Binding-site contacts:
Ligand atom O contacts residue ASN231 of chain 2.A at 3.0 Å (h-bond).
Ligand atom O contacts residue VAL183 of chain 2.A at 3.5 Å.
Ligand atom O1P contacts residue LYS54 of chain 2.A at 3.0 Å (salt-bridge).
Ligand atom CG2 contacts residue ARG134 of chain 2.A at 3.7 Å.
Ligand atom C contacts residue ASN180 of chain 2.A at 3.6 Å.
Ligand atom CZ contacts residue ARG65 of chain 2.A at 3.4 Å.
Ligand atom OXT contacts residue LYS54 of chain 2.A at 3.5 Å.
Ligand atom CG contacts residue ARG65 of chain 2.A at 3.7 Å.
Ligand atom CA contacts residue ASN180 of chain 2.A at 3.2 Å.
Ligand atom O3P contacts residue TYR135 of chain 2.A at 2.5 Å (h-bond).
Ligand atom CG2 contacts residue ASN180 of chain 2.A at 3.6 Å.
Ligand atom CE1 contacts residue ARG65 of chain 2.A at 3.6 Å.
Ligand atom P contacts residue ARG61 of chain 2.A at 3.7 Å.
Ligand atom O contacts residue LYS127 of chain 2.A at 2.8 Å (salt-bridge).
Ligand atom N contacts residue ASN231 of chain 2.A at 2.9 Å (h-bond).
Ligand atom CE2 contacts residue ARG61 of chain 2.A at 3.3 Å.
Ligand atom CE2 contacts residue ARG65 of chain 2.A at 3.3 Å.
Ligand atom O3P contacts residue ARG134 of chain 2.A at 2.8 Å (salt-bridge).
Ligand atom CB contacts residue ASN231 of chain 2.A at 3.6 Å.
Ligand atom CG2 contacts residue GLY176 of chain 2.A at 3.5 Å.
Ligand atom P contacts residue ARG134 of chain 2.A at 3.8 Å.
Ligand atom O1P contacts residue ARG61 of chain 2.A at 2.9 Å (salt-bridge).
Ligand atom N contacts residue ASN180 of chain 2.A at 3.0 Å (h-bond).
Ligand atom CB contacts residue ASN180 of chain 2.A at 3.3 Å.
Ligand atom OXT contacts residue T5W1 of chain 2.F at 3.3 Å.
Ligand atom O contacts residue LYS54 of chain 2.A at 3.6 Å.
Ligand atom C contacts residue ASN231 of chain 2.A at 3.7 Å.
Ligand atom CD2 contacts residue ARG65 of chain 2.A at 3.5 Å.
Ligand atom O contacts residue ASN180 of chain 2.A at 2.9 Å (h-bond).
Ligand atom CA contacts residue ASN231 of chain 2.A at 3.6 Å.
Ligand atom CG1 contacts residue LEU227 of chain 2.A at 3.4 Å (hydrophobic).
Ligand atom P contacts residue TYR135 of chain 2.A at 3.7 Å.
Ligand atom CD1 contacts residue ARG65 of chain 2.A at 3.7 Å.
Ligand atom CB contacts residue ASN231 of chain 2.A at 3.7 Å.
Ligand atom C contacts residue LYS127 of chain 2.A at 3.7 Å.
Ligand atom CG2 contacts residue VAL183 of chain 2.A at 3.7 Å (hydrophobic).
Ligand atom O2P contacts residue ARG134 of chain 2.A at 2.8 Å (salt-bridge).
Ligand atom O2P contacts residue ARG61 of chain 2.A at 2.9 Å (salt-bridge).
Ligand atom CA contacts residue LEU179 of chain 2.A at 3.7 Å (hydrophobic).
Ligand atom O contacts residue LEU179 of chain 2.A at 3.5 Å.

Sequence of chain 2.A:
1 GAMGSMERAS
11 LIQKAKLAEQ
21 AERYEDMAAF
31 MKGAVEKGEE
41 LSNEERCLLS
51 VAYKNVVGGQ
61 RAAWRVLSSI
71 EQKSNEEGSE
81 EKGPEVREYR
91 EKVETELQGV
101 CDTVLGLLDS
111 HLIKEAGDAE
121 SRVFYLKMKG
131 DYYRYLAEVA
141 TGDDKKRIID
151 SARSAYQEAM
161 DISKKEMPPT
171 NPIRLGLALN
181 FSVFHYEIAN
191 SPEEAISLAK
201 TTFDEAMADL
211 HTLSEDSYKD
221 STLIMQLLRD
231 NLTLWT

A protein and the small-molecule ligand that binds it are described below.
Small molecule (SMILES): CC(C)[C@H](NC(=O)[C@@H](NC(=O)[C@H](C)NC(=O)[C@@H]1CCCN1C(=O)[C@@H](N)Cc1ccccc1)[C@@H](C)OP(=O)(O)O)C(=O)O